Binding-site contacts:
Ligand atom C23 contacts residue PHE162 of chain 1.A at 3.3 Å (hydrophobic).
Ligand atom C27 contacts residue MET72 of chain 1.A at 3.5 Å (hydrophobic).
Ligand atom O26 contacts residue LEU164 of chain 1.A at 3.1 Å.
Ligand atom C02 contacts residue MET99 of chain 1.A at 3.2 Å (hydrophobic).
Ligand atom O31 contacts residue LEU94 of chain 1.A at 3.4 Å.
Ligand atom N13 contacts residue ASP161 of chain 1.A at 3.3 Å (salt-bridge).
Ligand atom C41 contacts residue MET99 of chain 1.A at 3.4 Å (hydrophobic).
Ligand atom C29 contacts residue PHE162 of chain 1.A at 3.3 Å (hydrophobic).
Ligand atom N42 contacts residue MET99 of chain 1.A at 2.9 Å (h-bond).
Ligand atom N25 contacts residue PHE162 of chain 1.A at 3.0 Å (h-bond).
Ligand atom N04 contacts residue MET99 of chain 1.A at 2.4 Å (h-bond).
Ligand atom C41 contacts residue ALA49 of chain 1.A at 3.3 Å (hydrophobic).
Ligand atom C27 contacts residue ASP161 of chain 1.A at 3.3 Å.
Ligand atom C24 contacts residue MET72 of chain 1.A at 3.5 Å (hydrophobic).
Ligand atom C19 contacts residue LEU164 of chain 1.A at 3.4 Å (hydrophobic).
Ligand atom C23 contacts residue LEU164 of chain 1.A at 3.5 Å (hydrophobic).
Ligand atom C11 contacts residue MET96 of chain 1.A at 3.5 Å (hydrophobic).
Ligand atom C03 contacts residue MET99 of chain 1.A at 3.2 Å (hydrophobic).
Ligand atom O26 contacts residue LYS51 of chain 1.A at 2.6 Å (salt-bridge).
Ligand atom N13 contacts residue MET96 of chain 1.A at 3.1 Å.
Ligand atom O31 contacts residue LEU83 of chain 1.A at 3.4 Å.
Ligand atom C38 contacts residue ASN148 of chain 1.A at 3.4 Å.
Ligand atom C20 contacts residue LEU164 of chain 1.A at 3.3 Å (hydrophobic).
Ligand atom C23 contacts residue GLY163 of chain 1.A at 3.3 Å.
Ligand atom C41 contacts residue GLN97 of chain 1.A at 3.3 Å.
Ligand atom C21 contacts residue MET72 of chain 1.A at 3.5 Å (hydrophobic).
Ligand atom N13 contacts residue THR160 of chain 1.A at 3.4 Å (h-bond).
Ligand atom N17 contacts residue LEU94 of chain 1.A at 3.5 Å.
Ligand atom C40 contacts residue LEU150 of chain 1.A at 3.5 Å (hydrophobic).
Ligand atom O26 contacts residue LEU94 of chain 1.A at 3.3 Å.
Ligand atom C18 contacts residue LEU94 of chain 1.A at 3.4 Å (hydrophobic).
Ligand atom C22 contacts residue GLY163 of chain 1.A at 3.4 Å.
Ligand atom C28 contacts residue PHE162 of chain 1.A at 3.4 Å (hydrophobic).
Ligand atom C32 contacts residue MET96 of chain 1.A at 3.5 Å (hydrophobic).
Ligand atom C22 contacts residue MET72 of chain 1.A at 3.4 Å (hydrophobic).
Ligand atom C12 contacts residue MET96 of chain 1.A at 3.1 Å (hydrophobic).
Ligand atom C18 contacts residue LYS51 of chain 1.A at 3.5 Å.
Ligand atom C38 contacts residue ARG147 of chain 1.A at 3.4 Å.
Ligand atom C05 contacts residue MET99 of chain 1.A at 3.4 Å (hydrophobic).
Ligand atom N25 contacts residue ASP161 of chain 1.A at 3.4 Å.

A protein and the small-molecule ligand that binds it are described below.
Small molecule (SMILES): CSc1nc(-c2ccnc(NC(C)=O)c2)c(-c2cccc(NC(=O)c3cccc4c3NC(=O)c3ccccc3N4)c2)[nH]1

Sequence of chain 1.A:
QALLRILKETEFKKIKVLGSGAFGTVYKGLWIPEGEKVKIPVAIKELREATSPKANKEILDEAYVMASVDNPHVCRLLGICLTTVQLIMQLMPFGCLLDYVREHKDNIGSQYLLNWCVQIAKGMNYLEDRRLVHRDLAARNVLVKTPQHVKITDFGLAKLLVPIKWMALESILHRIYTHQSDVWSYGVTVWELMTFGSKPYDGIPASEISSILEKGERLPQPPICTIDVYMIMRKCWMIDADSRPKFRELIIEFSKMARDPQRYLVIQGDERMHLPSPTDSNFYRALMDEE